Binding-site contacts:
Ligand atom C2 contacts residue SER315 of chain 1.C at 2.9 Å.
Ligand atom O3 contacts residue SER315 of chain 1.C at 3.8 Å.
Ligand atom O1 contacts residue SER315 of chain 1.C at 4.3 Å.
Ligand atom C1 contacts residue ASP313 of chain 1.C at 4.1 Å.
Ligand atom O1 contacts residue ASP314 of chain 1.C at 3.4 Å (salt-bridge).
Ligand atom O1 contacts residue LEU312 of chain 1.C at 3.4 Å (h-bond).
Ligand atom O3 contacts residue ASN318 of chain 1.C at 4.4 Å.
Ligand atom O1 contacts residue ASP313 of chain 1.C at 4.2 Å.
Ligand atom C2 contacts residue VAL48 of chain 1.B at 3.8 Å (hydrophobic).
Ligand atom C3 contacts residue SER315 of chain 1.C at 3.2 Å.
Ligand atom C2 contacts residue LEU312 of chain 1.C at 4.5 Å (hydrophobic).
Ligand atom C1 contacts residue SER315 of chain 1.C at 4.4 Å.
Ligand atom C1 contacts residue TYR187 of chain 1.B at 4.2 Å (hydrophobic).
Ligand atom C1 contacts residue THR186 of chain 1.B at 4.5 Å.
Ligand atom C3 contacts residue VAL48 of chain 1.B at 4.4 Å (hydrophobic).
Ligand atom O3 contacts residue TYR187 of chain 1.B at 4.4 Å.
Ligand atom C2 contacts residue TYR187 of chain 1.B at 3.9 Å (hydrophobic).
Ligand atom C1 contacts residue LEU312 of chain 1.C at 3.3 Å (hydrophobic).
Ligand atom C1 contacts residue ASP314 of chain 1.C at 4.3 Å.
Ligand atom C2 contacts residue ASP314 of chain 1.C at 4.0 Å.
Ligand atom O3 contacts residue ASP314 of chain 1.C at 4.3 Å.
Ligand atom C3 contacts residue TYR187 of chain 1.B at 3.5 Å (hydrophobic).
Ligand atom C2 contacts residue ASP313 of chain 1.C at 3.9 Å.

Sequence of chain 1.C:
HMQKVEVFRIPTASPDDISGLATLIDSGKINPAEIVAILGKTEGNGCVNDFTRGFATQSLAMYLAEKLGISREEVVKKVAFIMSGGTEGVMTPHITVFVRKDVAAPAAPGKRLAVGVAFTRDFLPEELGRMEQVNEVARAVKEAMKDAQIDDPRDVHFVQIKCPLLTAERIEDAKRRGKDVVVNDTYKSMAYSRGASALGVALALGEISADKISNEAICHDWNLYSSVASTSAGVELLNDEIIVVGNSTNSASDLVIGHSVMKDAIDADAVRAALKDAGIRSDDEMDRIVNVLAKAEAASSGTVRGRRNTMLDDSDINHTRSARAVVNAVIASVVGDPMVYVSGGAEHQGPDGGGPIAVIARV

A small-molecule ligand and the protein it binds are described below.
Small molecule (SMILES): OCCCO

Sequence of chain 1.B:
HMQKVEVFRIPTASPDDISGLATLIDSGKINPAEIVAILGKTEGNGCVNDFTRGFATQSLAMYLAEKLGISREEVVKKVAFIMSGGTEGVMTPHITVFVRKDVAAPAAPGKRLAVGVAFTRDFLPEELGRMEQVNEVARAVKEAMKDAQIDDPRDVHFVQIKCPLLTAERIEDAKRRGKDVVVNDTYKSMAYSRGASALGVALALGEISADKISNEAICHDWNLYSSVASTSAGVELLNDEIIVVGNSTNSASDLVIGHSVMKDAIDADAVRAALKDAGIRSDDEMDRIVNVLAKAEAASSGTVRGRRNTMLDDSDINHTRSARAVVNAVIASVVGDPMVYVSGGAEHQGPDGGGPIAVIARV